Sequence of chain 21.A:
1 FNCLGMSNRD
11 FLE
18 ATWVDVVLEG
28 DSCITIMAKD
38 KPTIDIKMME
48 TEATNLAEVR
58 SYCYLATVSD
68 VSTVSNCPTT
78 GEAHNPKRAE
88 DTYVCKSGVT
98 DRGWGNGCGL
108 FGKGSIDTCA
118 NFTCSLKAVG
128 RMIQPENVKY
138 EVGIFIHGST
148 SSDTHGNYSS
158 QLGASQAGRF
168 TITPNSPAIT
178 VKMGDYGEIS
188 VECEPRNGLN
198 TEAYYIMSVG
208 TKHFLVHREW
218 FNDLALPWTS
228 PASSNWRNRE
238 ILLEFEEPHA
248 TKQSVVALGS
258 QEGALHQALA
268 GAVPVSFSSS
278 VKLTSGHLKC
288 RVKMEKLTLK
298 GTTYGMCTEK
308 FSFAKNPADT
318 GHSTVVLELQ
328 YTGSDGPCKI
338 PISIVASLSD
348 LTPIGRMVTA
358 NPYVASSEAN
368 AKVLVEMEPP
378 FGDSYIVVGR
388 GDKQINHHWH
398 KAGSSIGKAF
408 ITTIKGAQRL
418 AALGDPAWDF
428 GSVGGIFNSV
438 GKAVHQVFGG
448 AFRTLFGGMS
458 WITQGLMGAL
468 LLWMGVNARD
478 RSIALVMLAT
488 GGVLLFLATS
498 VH

Binding-site contacts:
Ligand atom O6 contacts residue PHE119 of chain 21.A at 2.8 Å (h-bond).
Ligand atom N2 contacts residue TYR90 of chain 21.A at 4.4 Å.
Ligand atom O5 contacts residue THR120 of chain 21.A at 3.4 Å (h-bond).
Ligand atom C7 contacts residue ASN118 of chain 21.A at 3.8 Å.
Ligand atom C6 contacts residue THR120 of chain 21.A at 3.8 Å.
Ligand atom C5 contacts residue THR120 of chain 21.A at 4.2 Å.
Ligand atom O6 contacts residue ASN118 of chain 21.A at 4.2 Å.
Ligand atom C5 contacts residue ASN118 of chain 21.A at 3.6 Å.
Ligand atom O5 contacts residue PHE119 of chain 21.A at 3.9 Å.
Ligand atom C2 contacts residue ASN118 of chain 21.A at 2.5 Å.
Ligand atom O5 contacts residue ASN118 of chain 21.A at 2.4 Å (h-bond).
Ligand atom C8 contacts residue SER66 of chain 21.A at 3.6 Å.
Ligand atom O5 contacts residue THR89 of chain 21.A at 4.5 Å.
Ligand atom O6 contacts residue THR120 of chain 21.A at 3.6 Å (h-bond).
Ligand atom C1 contacts residue ASN118 of chain 21.A at 1.4 Å.
Ligand atom N2 contacts residue ASN118 of chain 21.A at 2.9 Å (h-bond).
Ligand atom C8 contacts residue ASN118 of chain 21.A at 3.7 Å.
Ligand atom C4 contacts residue ASN118 of chain 21.A at 4.2 Å.
Ligand atom C6 contacts residue PHE119 of chain 21.A at 4.0 Å (hydrophobic).
Ligand atom C3 contacts residue ASN118 of chain 21.A at 3.8 Å.
Ligand atom C1 contacts residue SER66 of chain 21.A at 4.5 Å.
Ligand atom O6 contacts residue THR89 of chain 21.A at 3.9 Å.
Ligand atom C1 contacts residue THR89 of chain 21.A at 4.2 Å.
Ligand atom C8 contacts residue ASP67 of chain 21.A at 3.7 Å.

This protein binds this small molecule.
Small molecule (SMILES): CC(=O)N[C@@H]1[C@@H](O)[C@H](O)[C@@H](CO)O[C@H]1O